Binding-site contacts:
Ligand atom C1 contacts residue ASN157 of chain 1.E at 3.2 Å.
Ligand atom O5 contacts residue ASN157 of chain 1.E at 4.0 Å.
Ligand atom C7 contacts residue ASN157 of chain 1.E at 4.0 Å.
Ligand atom O5 contacts residue THR159 of chain 1.E at 4.2 Å.
Ligand atom O7 contacts residue ASN157 of chain 1.E at 4.2 Å.
Ligand atom C2 contacts residue ASN157 of chain 1.E at 4.2 Å.
Ligand atom O6 contacts residue THR159 of chain 1.E at 3.6 Å.
Ligand atom C6 contacts residue THR159 of chain 1.E at 4.5 Å.
Ligand atom N2 contacts residue ASN157 of chain 1.E at 4.0 Å.

Sequence of chain 1.E:
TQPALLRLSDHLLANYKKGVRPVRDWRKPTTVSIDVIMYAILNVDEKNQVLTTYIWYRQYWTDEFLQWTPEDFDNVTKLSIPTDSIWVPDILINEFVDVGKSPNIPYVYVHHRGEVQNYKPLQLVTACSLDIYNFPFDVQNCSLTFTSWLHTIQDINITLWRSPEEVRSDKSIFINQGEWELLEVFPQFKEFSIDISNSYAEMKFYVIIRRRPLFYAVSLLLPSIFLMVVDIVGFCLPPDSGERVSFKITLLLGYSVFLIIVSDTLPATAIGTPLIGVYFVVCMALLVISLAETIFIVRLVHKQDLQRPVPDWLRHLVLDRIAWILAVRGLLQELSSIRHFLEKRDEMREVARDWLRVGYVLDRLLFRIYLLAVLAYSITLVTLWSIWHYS

A small-molecule ligand and the protein it binds are described below.
Small molecule (SMILES): CC(=O)N[C@H]1[C@H](O[C@H]2[C@H](O)[C@@H](NC(C)=O)CO[C@@H]2CO)O[C@H](CO)[C@@H](O[C@@H]2O[C@H](CO)[C@@H](O)[C@H](O)[C@@H]2O)[C@@H]1O